This small molecule binds to this protein.
Small molecule (SMILES): CC(=O)N[C@@H]1[C@@H](O[C@@H]2O[C@H](CO)[C@H](O)[C@H](O[C@]3(C(=O)O)C[C@H](O)[C@@H](NC(C)=O)[C@H]([C@H](O)[C@H](O)CO)O3)[C@H]2O)[C@H](O)[C@@H](CO[C@]2(C(=O)O)C[C@H](O)[C@@H](NC(C)=O)[C@H]([C@H](O)[C@H](O)CO)O2)O[C@H]1O

Sequence of chain 21.A:
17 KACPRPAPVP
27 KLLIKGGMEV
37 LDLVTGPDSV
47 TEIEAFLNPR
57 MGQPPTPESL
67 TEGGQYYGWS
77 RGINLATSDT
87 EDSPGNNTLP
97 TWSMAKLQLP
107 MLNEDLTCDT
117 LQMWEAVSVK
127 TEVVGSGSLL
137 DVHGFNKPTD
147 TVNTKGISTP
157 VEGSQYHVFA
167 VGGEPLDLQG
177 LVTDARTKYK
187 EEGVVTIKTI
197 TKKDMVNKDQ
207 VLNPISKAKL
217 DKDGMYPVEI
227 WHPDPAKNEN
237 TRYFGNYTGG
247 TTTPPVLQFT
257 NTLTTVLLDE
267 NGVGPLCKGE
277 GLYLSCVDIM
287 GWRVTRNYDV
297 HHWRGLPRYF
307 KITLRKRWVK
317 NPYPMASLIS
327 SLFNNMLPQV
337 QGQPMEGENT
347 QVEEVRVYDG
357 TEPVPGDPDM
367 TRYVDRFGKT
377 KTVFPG

Sequence of chain 21.E:
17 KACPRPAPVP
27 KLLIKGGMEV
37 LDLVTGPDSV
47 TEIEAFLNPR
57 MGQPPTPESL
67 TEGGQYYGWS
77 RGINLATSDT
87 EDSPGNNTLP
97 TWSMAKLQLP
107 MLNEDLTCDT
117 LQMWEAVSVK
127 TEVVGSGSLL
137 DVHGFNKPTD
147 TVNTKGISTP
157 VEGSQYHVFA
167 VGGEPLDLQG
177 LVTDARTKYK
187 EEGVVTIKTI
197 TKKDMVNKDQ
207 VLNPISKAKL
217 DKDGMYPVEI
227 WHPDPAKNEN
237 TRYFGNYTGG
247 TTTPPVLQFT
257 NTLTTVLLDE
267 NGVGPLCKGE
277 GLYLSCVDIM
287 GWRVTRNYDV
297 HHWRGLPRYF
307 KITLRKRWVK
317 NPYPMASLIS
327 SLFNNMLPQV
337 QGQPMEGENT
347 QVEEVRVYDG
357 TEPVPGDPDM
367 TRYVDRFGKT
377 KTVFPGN

Binding-site contacts:
Ligand atom C6 contacts residue ASN93 of chain 21.E at 3.4 Å.
Ligand atom C2 contacts residue GLY78 of chain 21.E at 4.1 Å.
Ligand atom C1 contacts residue GLY78 of chain 21.E at 4.0 Å.
Ligand atom C7 contacts residue TYR72 of chain 21.E at 3.9 Å (hydrophobic).
Ligand atom C3 contacts residue VAL296 of chain 21.E at 3.7 Å (hydrophobic).
Ligand atom O4 contacts residue VAL296 of chain 21.E at 4.0 Å.
Ligand atom O3 contacts residue GLY78 of chain 21.E at 3.6 Å.
Ligand atom C5 contacts residue ASN93 of chain 21.E at 4.1 Å.
Ligand atom O10 contacts residue THR291 of chain 21.E at 3.8 Å.
Ligand atom O4 contacts residue ILE79 of chain 21.E at 3.5 Å (h-bond).
Ligand atom O4 contacts residue HIS298 of chain 21.E at 3.0 Å (h-bond).
Ligand atom C3 contacts residue GLY78 of chain 21.E at 4.0 Å.
Ligand atom C8 contacts residue TYR72 of chain 21.E at 4.1 Å (hydrophobic).
Ligand atom O1A contacts residue TYR72 of chain 21.E at 3.5 Å.
Ligand atom N5 contacts residue TYR72 of chain 21.E at 3.1 Å (h-bond).
Ligand atom O6 contacts residue ASN93 of chain 21.E at 3.5 Å (h-bond).
Ligand atom C4 contacts residue TYR72 of chain 21.E at 3.4 Å (hydrophobic).
Ligand atom C6 contacts residue TYR72 of chain 21.E at 3.3 Å (hydrophobic).
Ligand atom C11 contacts residue ASP85 of chain 21.A at 3.8 Å.
Ligand atom O1B contacts residue TYR72 of chain 21.E at 3.8 Å.
Ligand atom O1B contacts residue ARG77 of chain 21.E at 2.8 Å (salt-bridge).
Ligand atom C1 contacts residue TYR72 of chain 21.E at 3.8 Å (hydrophobic).
Ligand atom C4 contacts residue GLY78 of chain 21.E at 3.3 Å.
Ligand atom O4 contacts residue GLY78 of chain 21.E at 3.0 Å.
Ligand atom O4 contacts residue THR291 of chain 21.E at 3.4 Å.
Ligand atom C8 contacts residue ARG77 of chain 21.E at 4.2 Å.
Ligand atom O1A contacts residue SER89 of chain 21.E at 3.4 Å (h-bond).
Ligand atom C3 contacts residue HIS298 of chain 21.E at 3.8 Å.
Ligand atom O4 contacts residue TYR72 of chain 21.E at 4.2 Å.
Ligand atom C1 contacts residue ARG77 of chain 21.E at 3.4 Å.
Ligand atom C5 contacts residue TYR72 of chain 21.E at 3.4 Å (hydrophobic).
Ligand atom O8 contacts residue TYR72 of chain 21.E at 3.5 Å (h-bond).
Ligand atom O1A contacts residue GLY78 of chain 21.E at 3.3 Å (h-bond).
Ligand atom C4 contacts residue HIS298 of chain 21.E at 3.6 Å.
Ligand atom C1 contacts residue SER89 of chain 21.E at 4.2 Å.
Ligand atom O1B contacts residue ASN80 of chain 21.E at 4.2 Å.
Ligand atom O1B contacts residue SER89 of chain 21.E at 4.1 Å.
Ligand atom O1A contacts residue ARG77 of chain 21.E at 3.1 Å (salt-bridge).
Ligand atom C3 contacts residue GLY78 of chain 21.E at 4.0 Å.
Ligand atom O10 contacts residue ASN293 of chain 21.E at 3.9 Å.